Sequence of chain 1.G:
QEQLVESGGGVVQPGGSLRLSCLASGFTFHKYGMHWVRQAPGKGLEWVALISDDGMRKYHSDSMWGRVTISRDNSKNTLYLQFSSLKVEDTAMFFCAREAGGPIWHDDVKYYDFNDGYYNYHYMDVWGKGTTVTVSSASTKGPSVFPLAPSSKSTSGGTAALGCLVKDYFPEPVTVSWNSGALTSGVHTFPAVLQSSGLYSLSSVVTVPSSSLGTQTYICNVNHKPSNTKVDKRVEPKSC

Sequence of chain 1.H:
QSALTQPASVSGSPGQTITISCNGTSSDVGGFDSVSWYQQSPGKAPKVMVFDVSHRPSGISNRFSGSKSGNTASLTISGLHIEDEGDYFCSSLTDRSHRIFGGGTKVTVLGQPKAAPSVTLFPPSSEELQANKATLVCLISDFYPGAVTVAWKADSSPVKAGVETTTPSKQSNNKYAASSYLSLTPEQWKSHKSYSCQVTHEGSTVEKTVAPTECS

Binding-site contacts:
Ligand atom C1 contacts residue TYR140 of chain 1.G at 4.1 Å (hydrophobic).
Ligand atom O6 contacts residue TYR130 of chain 1.G at 4.2 Å.
Ligand atom C4 contacts residue HIS141 of chain 1.G at 3.6 Å.
Ligand atom C8 contacts residue TYR130 of chain 1.G at 3.3 Å (hydrophobic).
Ligand atom O3 contacts residue ASP52 of chain 1.H at 3.0 Å (salt-bridge).
Ligand atom O4 contacts residue TYR140 of chain 1.G at 4.0 Å.
Ligand atom C7 contacts residue ASN159 of chain 1.A at 3.2 Å.
Ligand atom C6 contacts residue GLY50 of chain 1.H at 3.6 Å.
Ligand atom C5 contacts residue HIS141 of chain 1.G at 3.7 Å.
Ligand atom C6 contacts residue ASP129 of chain 1.A at 4.0 Å.
Ligand atom C3 contacts residue PHE51 of chain 1.H at 4.0 Å (hydrophobic).
Ligand atom O4 contacts residue HIS141 of chain 1.G at 2.5 Å (h-bond).
Ligand atom C2 contacts residue TYR140 of chain 1.G at 3.4 Å (hydrophobic).
Ligand atom C3 contacts residue PHE51 of chain 1.H at 3.8 Å (hydrophobic).
Ligand atom C1 contacts residue ASN159 of chain 1.A at 1.4 Å.
Ligand atom O6 contacts residue LYS170 of chain 1.A at 3.7 Å.
Ligand atom O7 contacts residue ASN159 of chain 1.A at 3.0 Å.
Ligand atom C6 contacts residue HIS141 of chain 1.G at 3.4 Å.
Ligand atom O6 contacts residue PHE51 of chain 1.H at 3.1 Å.
Ligand atom C6 contacts residue PHE51 of chain 1.H at 3.5 Å (hydrophobic).
Ligand atom O6 contacts residue GLY50 of chain 1.H at 3.7 Å.
Ligand atom O3 contacts residue PHE51 of chain 1.H at 3.1 Å.
Ligand atom O6 contacts residue ILE123 of chain 1.G at 3.0 Å.
Ligand atom C2 contacts residue PHE51 of chain 1.H at 4.0 Å (hydrophobic).
Ligand atom O2 contacts residue TYR140 of chain 1.G at 2.1 Å (h-bond).
Ligand atom O6 contacts residue HIS141 of chain 1.G at 3.0 Å.
Ligand atom C7 contacts residue TYR130 of chain 1.G at 3.7 Å (hydrophobic).
Ligand atom C6 contacts residue ILE123 of chain 1.G at 3.6 Å (hydrophobic).
Ligand atom C5 contacts residue ASN159 of chain 1.A at 3.7 Å.
Ligand atom O5 contacts residue ASN159 of chain 1.A at 2.4 Å (h-bond).
Ligand atom O4 contacts residue ASP71 of chain 1.H at 3.6 Å.
Ligand atom O2 contacts residue ASP52 of chain 1.H at 3.9 Å.
Ligand atom C2 contacts residue ASN159 of chain 1.A at 2.5 Å.
Ligand atom C4 contacts residue ASP71 of chain 1.H at 3.7 Å.
Ligand atom N2 contacts residue ASN159 of chain 1.A at 2.9 Å (h-bond).
Ligand atom O3 contacts residue SER53 of chain 1.H at 3.6 Å.
Ligand atom C3 contacts residue ASN159 of chain 1.A at 3.8 Å.
Ligand atom O7 contacts residue TYR130 of chain 1.G at 3.4 Å.
Ligand atom C4 contacts residue PHE51 of chain 1.H at 3.9 Å (hydrophobic).
Ligand atom O2 contacts residue PHE51 of chain 1.H at 3.5 Å.

Sequence of chain 1.A:
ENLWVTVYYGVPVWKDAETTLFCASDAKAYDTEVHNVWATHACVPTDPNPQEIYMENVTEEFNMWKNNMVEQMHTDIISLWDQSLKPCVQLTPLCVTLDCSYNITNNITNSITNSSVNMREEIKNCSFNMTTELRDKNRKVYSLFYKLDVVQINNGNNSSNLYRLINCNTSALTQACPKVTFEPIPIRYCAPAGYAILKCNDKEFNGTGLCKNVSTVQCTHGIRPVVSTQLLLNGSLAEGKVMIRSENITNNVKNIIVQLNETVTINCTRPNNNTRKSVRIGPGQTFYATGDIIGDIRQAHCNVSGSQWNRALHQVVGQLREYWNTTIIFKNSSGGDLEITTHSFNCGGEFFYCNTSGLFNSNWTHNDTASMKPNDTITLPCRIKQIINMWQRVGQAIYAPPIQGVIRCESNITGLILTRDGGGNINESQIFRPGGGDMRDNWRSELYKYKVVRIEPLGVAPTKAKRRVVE

A small-molecule ligand and the protein it binds are described below.
Small molecule (SMILES): CC(=O)N[C@H]1[C@H](O[C@H]2[C@H](O)[C@@H](NC(C)=O)CO[C@@H]2CO)O[C@H](CO)[C@@H](O[C@@H]2O[C@H](CO[C@H]3O[C@H](CO)[C@@H](O)[C@H](O)[C@@H]3O)[C@@H](O)[C@H](O[C@H]3O[C@H](CO)[C@@H](O)[C@H](O)[C@@H]3O)[C@@H]2O)[C@@H]1O